Sequence of chain 31.C:
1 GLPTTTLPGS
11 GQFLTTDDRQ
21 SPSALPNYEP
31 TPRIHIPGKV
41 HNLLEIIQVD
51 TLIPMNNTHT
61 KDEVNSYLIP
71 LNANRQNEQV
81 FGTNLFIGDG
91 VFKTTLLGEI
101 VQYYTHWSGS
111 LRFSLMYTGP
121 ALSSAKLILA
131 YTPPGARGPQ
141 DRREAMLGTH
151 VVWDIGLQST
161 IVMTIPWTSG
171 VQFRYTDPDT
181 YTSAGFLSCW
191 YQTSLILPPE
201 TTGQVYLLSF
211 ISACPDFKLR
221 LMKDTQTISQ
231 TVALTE

Binding-site contacts:
Ligand atom C4A contacts residue PRO174 of chain 35.A at 3.2 Å (hydrophobic).
Ligand atom C3C contacts residue ILE104 of chain 35.A at 3.6 Å (hydrophobic).
Ligand atom C4 contacts residue TYR197 of chain 35.A at 3.6 Å (hydrophobic).
Ligand atom C4C contacts residue VAL191 of chain 35.A at 3.7 Å (hydrophobic).
Ligand atom N3A contacts residue ALA24 of chain 35.C at 3.8 Å.
Ligand atom C4B contacts residue TYR152 of chain 35.A at 3.7 Å (hydrophobic).
Ligand atom C4B contacts residue PHE186 of chain 35.A at 3.6 Å (hydrophobic).
Ligand atom C1C contacts residue TYR128 of chain 35.A at 3.6 Å (hydrophobic).
Ligand atom C5A contacts residue VAL176 of chain 35.A at 3.8 Å (hydrophobic).
Ligand atom C5 contacts residue MET221 of chain 35.A at 3.9 Å (hydrophobic).
Ligand atom C31 contacts residue ASN219 of chain 35.A at 3.7 Å.
Ligand atom O1 contacts residue MET221 of chain 35.A at 3.4 Å (h-bond).
Ligand atom O1B contacts residue VAL188 of chain 35.A at 3.8 Å.
Ligand atom C5B contacts residue PHE186 of chain 35.A at 3.8 Å (hydrophobic).
Ligand atom C1C contacts residue LEU106 of chain 35.A at 3.9 Å (hydrophobic).
Ligand atom C5C contacts residue TYR152 of chain 35.A at 3.8 Å (hydrophobic).
Ligand atom C5 contacts residue LEU106 of chain 35.A at 3.7 Å (hydrophobic).
Ligand atom CL1 contacts residue LEU25 of chain 35.C at 3.5 Å.
Ligand atom C4A contacts residue SER175 of chain 35.A at 3.6 Å.
Ligand atom O1A contacts residue MET224 of chain 35.A at 3.9 Å.
Ligand atom C31 contacts residue TYR197 of chain 35.A at 3.6 Å (hydrophobic).
Ligand atom C2C contacts residue MET221 of chain 35.A at 3.3 Å (hydrophobic).
Ligand atom CL2 contacts residue MET224 of chain 35.A at 3.2 Å.
Ligand atom CL2 contacts residue TYR128 of chain 35.A at 3.4 Å.
Ligand atom C4A contacts residue ALA150 of chain 35.A at 3.9 Å (hydrophobic).
Ligand atom O1 contacts residue LEU106 of chain 35.A at 3.7 Å.
Ligand atom C3B contacts residue TYR152 of chain 35.A at 3.9 Å (hydrophobic).
Ligand atom CL1 contacts residue VAL188 of chain 35.A at 3.7 Å.
Ligand atom C3C contacts residue TYR128 of chain 35.A at 3.8 Å (hydrophobic).
Ligand atom C2A contacts residue PHE186 of chain 35.A at 3.6 Å (hydrophobic).
Ligand atom C5A contacts residue ALA150 of chain 35.A at 3.4 Å (hydrophobic).
Ligand atom N3A contacts residue PRO174 of chain 35.A at 3.3 Å (h-bond).
Ligand atom N2 contacts residue ASN219 of chain 35.A at 3.5 Å (h-bond).
Ligand atom N2 contacts residue MET221 of chain 35.A at 3.9 Å.
Ligand atom C5B contacts residue MET224 of chain 35.A at 3.8 Å (hydrophobic).
Ligand atom C3B contacts residue ALA24 of chain 35.C at 4.0 Å (hydrophobic).
Ligand atom CL2 contacts residue ILE104 of chain 35.A at 3.4 Å.
Ligand atom C2C contacts residue ILE104 of chain 35.A at 3.9 Å (hydrophobic).
Ligand atom C4A contacts residue VAL176 of chain 35.A at 3.9 Å (hydrophobic).
Ligand atom O1A contacts residue PHE186 of chain 35.A at 3.4 Å.

Sequence of chain 35.A:
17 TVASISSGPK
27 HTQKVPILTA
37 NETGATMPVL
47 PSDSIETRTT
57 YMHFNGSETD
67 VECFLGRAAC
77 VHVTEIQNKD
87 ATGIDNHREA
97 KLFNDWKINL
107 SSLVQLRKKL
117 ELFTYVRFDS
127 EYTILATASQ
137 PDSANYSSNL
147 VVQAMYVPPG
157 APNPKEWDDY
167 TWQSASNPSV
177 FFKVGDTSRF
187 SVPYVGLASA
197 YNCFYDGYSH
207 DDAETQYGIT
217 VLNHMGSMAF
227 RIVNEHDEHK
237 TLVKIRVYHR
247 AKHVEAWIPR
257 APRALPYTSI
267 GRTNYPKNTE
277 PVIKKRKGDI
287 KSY

The protein below binds the small molecule below.
Small molecule (SMILES): Cc1cc(CCCCCOc2c(Cl)cc(C3=NCCO3)cc2Cl)on1

Sequence of chain 35.C:
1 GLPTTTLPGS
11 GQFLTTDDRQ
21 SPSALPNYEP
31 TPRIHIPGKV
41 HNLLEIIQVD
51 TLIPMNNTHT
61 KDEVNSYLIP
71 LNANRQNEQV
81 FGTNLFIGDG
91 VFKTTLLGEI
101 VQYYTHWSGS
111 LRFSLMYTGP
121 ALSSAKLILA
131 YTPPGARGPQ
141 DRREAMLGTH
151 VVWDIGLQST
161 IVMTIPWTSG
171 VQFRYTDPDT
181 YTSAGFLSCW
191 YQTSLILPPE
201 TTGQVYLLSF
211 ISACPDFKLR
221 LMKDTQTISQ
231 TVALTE